Sequence of chain 1.A:
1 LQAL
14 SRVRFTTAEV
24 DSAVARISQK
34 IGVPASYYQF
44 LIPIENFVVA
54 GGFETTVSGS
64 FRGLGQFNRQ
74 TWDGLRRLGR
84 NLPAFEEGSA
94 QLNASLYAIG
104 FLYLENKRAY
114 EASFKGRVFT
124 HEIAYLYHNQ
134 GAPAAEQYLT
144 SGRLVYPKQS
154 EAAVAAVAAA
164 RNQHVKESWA

Binding-site contacts:
Ligand atom N8 contacts residue ASN132 of chain 1.A at 3.0 Å (h-bond).
Ligand atom C5 contacts residue TYR149 of chain 1.A at 3.8 Å (hydrophobic).
Ligand atom N8 contacts residue PHE64 of chain 1.A at 4.5 Å.
Ligand atom C4 contacts residue GLN133 of chain 1.A at 3.9 Å.
Ligand atom C4 contacts residue TYR149 of chain 1.A at 4.1 Å (hydrophobic).
Ligand atom C2 contacts residue TYR149 of chain 1.A at 4.0 Å (hydrophobic).
Ligand atom C3 contacts residue TYR149 of chain 1.A at 4.3 Å (hydrophobic).
Ligand atom C7 contacts residue GLY134 of chain 1.A at 3.8 Å.
Ligand atom S contacts residue TYR149 of chain 1.A at 3.4 Å (h-bond).
Ligand atom C8 contacts residue PHE64 of chain 1.A at 4.4 Å (hydrophobic).
Ligand atom C7 contacts residue ASN132 of chain 1.A at 2.8 Å.
Ligand atom C2 contacts residue ASN71 of chain 1.A at 4.1 Å.
Ligand atom N8 contacts residue GLN133 of chain 1.A at 4.5 Å.
Ligand atom N8 contacts residue HIS131 of chain 1.A at 2.9 Å (h-bond).
Ligand atom C7 contacts residue GLN133 of chain 1.A at 3.5 Å.
Ligand atom C6 contacts residue TYR149 of chain 1.A at 3.5 Å (hydrophobic).
Ligand atom C4 contacts residue ASN132 of chain 1.A at 4.2 Å.
Ligand atom C8 contacts residue HIS131 of chain 1.A at 3.9 Å.
Ligand atom C8 contacts residue ASN132 of chain 1.A at 3.4 Å.
Ligand atom O1S contacts residue TYR149 of chain 1.A at 2.3 Å (h-bond).
Ligand atom C3 contacts residue GLN133 of chain 1.A at 4.0 Å.
Ligand atom C5 contacts residue PHE64 of chain 1.A at 4.4 Å (hydrophobic).
Ligand atom O2S contacts residue TYR149 of chain 1.A at 4.2 Å.
Ligand atom C8 contacts residue GLY134 of chain 1.A at 4.2 Å.
Ligand atom C1 contacts residue TYR149 of chain 1.A at 3.5 Å (hydrophobic).
Ligand atom C8 contacts residue THR74 of chain 1.A at 4.2 Å.
Ligand atom C3 contacts residue ASN71 of chain 1.A at 4.2 Å.
Ligand atom C8 contacts residue GLN133 of chain 1.A at 4.3 Å.
Ligand atom C1 contacts residue ASN71 of chain 1.A at 4.3 Å.

The small molecule below binds the protein below.
Small molecule (SMILES): NCCc1ccc(S(=O)(=O)F)cc1